Sequence of chain 1.E:
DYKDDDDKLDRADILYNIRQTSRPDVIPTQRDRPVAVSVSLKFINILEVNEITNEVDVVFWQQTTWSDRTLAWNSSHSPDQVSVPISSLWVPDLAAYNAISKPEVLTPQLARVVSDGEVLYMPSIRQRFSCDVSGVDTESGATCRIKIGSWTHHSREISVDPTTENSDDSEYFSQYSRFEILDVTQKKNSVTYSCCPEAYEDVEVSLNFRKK

Sequence of chain 1.A:
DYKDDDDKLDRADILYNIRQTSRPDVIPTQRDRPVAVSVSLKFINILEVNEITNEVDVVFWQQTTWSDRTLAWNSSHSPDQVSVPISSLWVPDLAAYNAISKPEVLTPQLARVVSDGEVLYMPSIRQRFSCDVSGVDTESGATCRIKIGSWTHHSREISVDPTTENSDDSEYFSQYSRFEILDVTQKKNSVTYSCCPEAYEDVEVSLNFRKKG

Binding-site contacts:
Ligand atom C09 contacts residue MET122 of chain 1.A at 3.6 Å (hydrophobic).
Ligand atom N01 contacts residue GLN63 of chain 1.A at 2.8 Å (h-bond).
Ligand atom C01 contacts residue THR65 of chain 1.A at 3.6 Å.
Ligand atom N06 contacts residue TRP151 of chain 1.E at 3.0 Å (h-bond).
Ligand atom C08 contacts residue MET122 of chain 1.A at 3.6 Å (hydrophobic).
Ligand atom N01 contacts residue MET122 of chain 1.A at 3.4 Å (h-bond).
Ligand atom C16 contacts residue MET122 of chain 1.A at 3.7 Å (hydrophobic).
Ligand atom C12 contacts residue TYR200 of chain 1.E at 3.4 Å (hydrophobic).
Ligand atom N01 contacts residue CYS196 of chain 1.E at 3.7 Å.
Ligand atom C22 contacts residue TYR193 of chain 1.E at 3.4 Å (hydrophobic).
Ligand atom C23 contacts residue TYR193 of chain 1.E at 3.5 Å (hydrophobic).
Ligand atom C14 contacts residue ARG112 of chain 1.A at 3.6 Å.
Ligand atom N05 contacts residue TRP151 of chain 1.E at 3.1 Å (h-bond).
Ligand atom C18 contacts residue TYR200 of chain 1.E at 3.2 Å (hydrophobic).
Ligand atom C08 contacts residue GLN63 of chain 1.A at 3.7 Å.
Ligand atom C15 contacts residue LEU120 of chain 1.A at 3.5 Å (hydrophobic).
Ligand atom N02 contacts residue TYR172 of chain 1.A at 2.9 Å (h-bond).
Ligand atom C07 contacts residue THR64 of chain 1.A at 3.6 Å.
Ligand atom N06 contacts residue MET122 of chain 1.A at 3.6 Å.
Ligand atom O01 contacts residue THR65 of chain 1.A at 3.4 Å.
Ligand atom C03 contacts residue GLN63 of chain 1.A at 3.4 Å.
Ligand atom C20 contacts residue MET122 of chain 1.A at 3.7 Å (hydrophobic).
Ligand atom N01 contacts residue CYS195 of chain 1.E at 3.3 Å (h-bond).
Ligand atom O01 contacts residue THR64 of chain 1.A at 3.4 Å.
Ligand atom C01 contacts residue THR163 of chain 1.A at 3.5 Å.
Ligand atom C05 contacts residue GLN63 of chain 1.A at 3.7 Å.
Ligand atom C11 contacts residue CYS196 of chain 1.E at 3.7 Å (hydrophobic).
Ligand atom O01 contacts residue GLN63 of chain 1.A at 3.6 Å.
Ligand atom C08 contacts residue CYS196 of chain 1.E at 3.6 Å (hydrophobic).
Ligand atom N02 contacts residue GLN63 of chain 1.A at 3.7 Å.
Ligand atom C09 contacts residue GLN63 of chain 1.A at 3.7 Å.
Ligand atom C09 contacts residue CYS195 of chain 1.E at 3.5 Å (hydrophobic).
Ligand atom C20 contacts residue TRP151 of chain 1.E at 3.1 Å (hydrophobic).
Ligand atom N02 contacts residue CYS195 of chain 1.E at 3.6 Å.
Ligand atom N03 contacts residue MET122 of chain 1.A at 3.7 Å.
Ligand atom C02 contacts residue GLN63 of chain 1.A at 3.4 Å.
Ligand atom C17 contacts residue TRP151 of chain 1.E at 3.3 Å (hydrophobic).
Ligand atom C04 contacts residue GLN63 of chain 1.A at 3.2 Å.
Ligand atom C21 contacts residue TRP151 of chain 1.E at 3.6 Å (hydrophobic).
Ligand atom N02 contacts residue TYR193 of chain 1.E at 3.4 Å.

The protein below binds the small molecule below.
Small molecule (SMILES): COc1ccc(-c2cc(N(Cc3ccccn3)Cc3ccccn3)nc(N)n2)cc1